Sequence of chain 4.G:
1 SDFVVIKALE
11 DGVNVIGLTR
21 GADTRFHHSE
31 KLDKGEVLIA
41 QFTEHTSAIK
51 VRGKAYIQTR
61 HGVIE

Sequence of chain 4.H:
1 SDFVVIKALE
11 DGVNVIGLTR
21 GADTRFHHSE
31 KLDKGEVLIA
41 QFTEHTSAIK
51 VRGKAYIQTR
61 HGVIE

A protein and the small-molecule ligand that binds it are described below.
Small molecule (SMILES): N[C@@H](Cc1c[nH]c2ccccc12)C(=O)O

Binding-site contacts:
Ligand atom CE2 contacts residue GLN41 of chain 4.H at 3.9 Å.
Ligand atom CA contacts residue SER47 of chain 4.G at 3.9 Å.
Ligand atom NE1 contacts residue ALA40 of chain 4.H at 3.8 Å.
Ligand atom CZ2 contacts residue ILE49 of chain 4.H at 3.9 Å (hydrophobic).
Ligand atom CA contacts residue THR24 of chain 4.G at 3.2 Å.
Ligand atom O contacts residue SER47 of chain 4.G at 2.9 Å (h-bond).
Ligand atom N contacts residue GLY21 of chain 4.G at 2.8 Å (h-bond).
Ligand atom OXT contacts residue GLY21 of chain 4.G at 3.8 Å.
Ligand atom CA contacts residue GLY21 of chain 4.G at 3.5 Å.
Ligand atom OXT contacts residue HIS45 of chain 4.H at 3.8 Å.
Ligand atom CE3 contacts residue HIS27 of chain 4.H at 4.0 Å.
Ligand atom CE2 contacts residue ALA40 of chain 4.H at 4.0 Å (hydrophobic).
Ligand atom C contacts residue THR46 of chain 4.H at 3.9 Å.
Ligand atom CB contacts residue THR19 of chain 4.G at 3.7 Å.
Ligand atom NE1 contacts residue GLN41 of chain 4.H at 2.9 Å (h-bond).
Ligand atom O contacts residue THR43 of chain 4.H at 3.6 Å (h-bond).
Ligand atom CB contacts residue SER47 of chain 4.G at 3.4 Å.
Ligand atom O contacts residue ARG20 of chain 4.G at 3.5 Å.
Ligand atom CD1 contacts residue SER47 of chain 4.G at 3.5 Å.
Ligand atom C contacts residue SER47 of chain 4.G at 3.5 Å.
Ligand atom CD1 contacts residue GLN41 of chain 4.H at 3.6 Å.
Ligand atom CH2 contacts residue GLY17 of chain 4.H at 3.5 Å.
Ligand atom C contacts residue THR43 of chain 4.H at 3.5 Å.
Ligand atom N contacts residue THR19 of chain 4.G at 2.7 Å (h-bond).
Ligand atom O contacts residue THR19 of chain 4.G at 3.9 Å.
Ligand atom O contacts residue GLY21 of chain 4.G at 3.0 Å (h-bond).
Ligand atom CE3 contacts residue HIS28 of chain 4.H at 4.0 Å.
Ligand atom N contacts residue ASP23 of chain 4.G at 3.0 Å (salt-bridge).
Ligand atom CA contacts residue THR19 of chain 4.G at 3.7 Å.
Ligand atom CG contacts residue SER47 of chain 4.G at 3.8 Å.
Ligand atom CZ2 contacts residue THR46 of chain 4.H at 3.9 Å.
Ligand atom C contacts residue GLY21 of chain 4.G at 3.3 Å.
Ligand atom CZ3 contacts residue HIS28 of chain 4.H at 4.0 Å.
Ligand atom CZ3 contacts residue GLY17 of chain 4.H at 3.6 Å.
Ligand atom CD1 contacts residue THR43 of chain 4.H at 3.9 Å.
Ligand atom N contacts residue THR24 of chain 4.G at 2.8 Å (h-bond).
Ligand atom CB contacts residue THR24 of chain 4.G at 3.6 Å.
Ligand atom OXT contacts residue THR43 of chain 4.H at 2.6 Å (h-bond).
Ligand atom CZ2 contacts residue ALA40 of chain 4.H at 3.8 Å (hydrophobic).
Ligand atom OXT contacts residue THR46 of chain 4.H at 2.8 Å (h-bond).